Binding-site contacts:
Ligand atom O6 contacts residue ASN19 of chain 52.Q at 4.3 Å.
Ligand atom C6 contacts residue ASN19 of chain 52.Q at 4.0 Å.
Ligand atom C4 contacts residue ASN19 of chain 52.Q at 4.5 Å.
Ligand atom N2 contacts residue ASN19 of chain 52.Q at 4.1 Å.
Ligand atom C1 contacts residue ASN19 of chain 52.Q at 1.9 Å.
Ligand atom C2 contacts residue ASN19 of chain 52.Q at 3.4 Å.
Ligand atom C8 contacts residue TYR17 of chain 52.Q at 4.3 Å (hydrophobic).
Ligand atom O5 contacts residue ASN19 of chain 52.Q at 2.1 Å (h-bond).
Ligand atom C5 contacts residue ASN19 of chain 52.Q at 3.3 Å.
Ligand atom C3 contacts residue ASN19 of chain 52.Q at 4.4 Å.

This small molecule binds to this protein.
Small molecule (SMILES): CC(=O)N[C@H]1[C@H](O[C@H]2[C@H](O)[C@@H](NC(C)=O)CO[C@@H]2CO)O[C@H](CO)[C@@H](O)[C@@H]1O

Sequence of chain 52.Q:
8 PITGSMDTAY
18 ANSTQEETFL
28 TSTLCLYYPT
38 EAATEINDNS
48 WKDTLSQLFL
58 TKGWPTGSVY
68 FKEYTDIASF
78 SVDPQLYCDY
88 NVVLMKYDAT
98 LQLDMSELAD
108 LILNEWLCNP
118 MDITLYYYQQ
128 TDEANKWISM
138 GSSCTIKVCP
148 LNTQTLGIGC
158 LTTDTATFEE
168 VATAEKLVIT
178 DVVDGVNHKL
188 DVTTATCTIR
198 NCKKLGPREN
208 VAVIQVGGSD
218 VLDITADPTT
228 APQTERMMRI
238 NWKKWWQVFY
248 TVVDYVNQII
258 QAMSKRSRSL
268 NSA